Sequence of chain 1.A:
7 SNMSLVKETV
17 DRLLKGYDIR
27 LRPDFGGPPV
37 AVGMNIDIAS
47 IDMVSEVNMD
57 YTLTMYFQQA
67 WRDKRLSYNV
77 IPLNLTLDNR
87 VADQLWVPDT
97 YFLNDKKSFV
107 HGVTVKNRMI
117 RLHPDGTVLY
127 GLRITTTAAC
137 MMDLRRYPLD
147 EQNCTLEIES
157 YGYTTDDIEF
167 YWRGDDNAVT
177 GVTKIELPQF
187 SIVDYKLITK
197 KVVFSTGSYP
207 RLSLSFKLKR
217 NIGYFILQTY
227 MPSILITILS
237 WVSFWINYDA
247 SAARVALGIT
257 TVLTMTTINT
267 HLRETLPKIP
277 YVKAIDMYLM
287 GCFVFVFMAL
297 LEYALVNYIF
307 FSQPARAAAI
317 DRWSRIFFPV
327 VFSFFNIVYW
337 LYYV

A protein and the small-molecule ligand that binds it are described below.
Small molecule (SMILES): CCc1c(C(=O)OC)ncc2[nH]c3cc(OC)c(OC)cc3c12

Sequence of chain 1.B:
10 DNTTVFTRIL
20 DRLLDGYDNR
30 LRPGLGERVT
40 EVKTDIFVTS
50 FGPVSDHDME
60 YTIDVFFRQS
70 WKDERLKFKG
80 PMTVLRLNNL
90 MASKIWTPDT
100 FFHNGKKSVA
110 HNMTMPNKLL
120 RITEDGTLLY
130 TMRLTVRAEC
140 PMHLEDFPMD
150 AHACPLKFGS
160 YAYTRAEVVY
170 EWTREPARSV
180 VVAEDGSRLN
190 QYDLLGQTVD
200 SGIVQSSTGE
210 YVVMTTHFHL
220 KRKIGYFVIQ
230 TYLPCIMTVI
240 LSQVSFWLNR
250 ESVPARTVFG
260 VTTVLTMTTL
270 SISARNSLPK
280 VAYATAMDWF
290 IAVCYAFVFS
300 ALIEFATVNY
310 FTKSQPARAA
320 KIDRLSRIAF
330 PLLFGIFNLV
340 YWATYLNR

Binding-site contacts:
Ligand atom N14 contacts residue THR265 of chain 1.B at 3.4 Å (h-bond).
Ligand atom O18 contacts residue THR237 of chain 1.B at 2.9 Å (h-bond).
Ligand atom C09 contacts residue ASN265 of chain 1.A at 4.0 Å.
Ligand atom C02 contacts residue VAL258 of chain 1.A at 4.0 Å (hydrophobic).
Ligand atom C01 contacts residue MET236 of chain 1.B at 3.3 Å (hydrophobic).
Ligand atom C13 contacts residue THR262 of chain 1.A at 3.5 Å.
Ligand atom C04 contacts residue PRO233 of chain 1.B at 4.0 Å (hydrophobic).
Ligand atom O17 contacts residue THR265 of chain 1.B at 3.4 Å (h-bond).
Ligand atom C03 contacts residue THR262 of chain 1.A at 3.5 Å.
Ligand atom C23 contacts residue PHE289 of chain 1.A at 3.4 Å (hydrophobic).
Ligand atom O20 contacts residue MET286 of chain 1.A at 3.5 Å.
Ligand atom C09 contacts residue PRO233 of chain 1.B at 3.8 Å (hydrophobic).
Ligand atom C19 contacts residue THR237 of chain 1.B at 3.3 Å.
Ligand atom O17 contacts residue VAL258 of chain 1.A at 3.5 Å.
Ligand atom C16 contacts residue THR265 of chain 1.B at 3.2 Å.
Ligand atom C12 contacts residue THR262 of chain 1.A at 3.8 Å.
Ligand atom C01 contacts residue PHE289 of chain 1.A at 3.5 Å (hydrophobic).
Ligand atom N14 contacts residue THR262 of chain 1.A at 3.2 Å.
Ligand atom O17 contacts residue THR262 of chain 1.A at 3.4 Å.
Ligand atom C06 contacts residue PHE289 of chain 1.A at 3.4 Å (hydrophobic).
Ligand atom C21 contacts residue ILE228 of chain 1.B at 3.3 Å (hydrophobic).
Ligand atom C01 contacts residue PRO233 of chain 1.B at 3.8 Å (hydrophobic).
Ligand atom O22 contacts residue PHE289 of chain 1.A at 3.0 Å.
Ligand atom C16 contacts residue VAL258 of chain 1.A at 4.1 Å (hydrophobic).
Ligand atom O18 contacts residue THR265 of chain 1.B at 3.2 Å (h-bond).
Ligand atom O17 contacts residue LEU259 of chain 1.A at 3.3 Å.
Ligand atom C21 contacts residue MET286 of chain 1.A at 3.7 Å (hydrophobic).
Ligand atom C16 contacts residue THR262 of chain 1.A at 3.8 Å.
Ligand atom C16 contacts residue THR237 of chain 1.B at 4.2 Å.
Ligand atom C05 contacts residue PRO233 of chain 1.B at 4.0 Å (hydrophobic).
Ligand atom N11 contacts residue PRO233 of chain 1.B at 3.7 Å.
Ligand atom C04 contacts residue THR262 of chain 1.A at 3.9 Å.
Ligand atom C15 contacts residue THR262 of chain 1.A at 3.2 Å.
Ligand atom C10 contacts residue PRO233 of chain 1.B at 3.6 Å (hydrophobic).
Ligand atom C12 contacts residue PRO233 of chain 1.B at 4.0 Å (hydrophobic).
Ligand atom C19 contacts residue THR265 of chain 1.B at 3.6 Å.
Ligand atom C15 contacts residue THR265 of chain 1.B at 3.8 Å.
Ligand atom C02 contacts residue PHE289 of chain 1.A at 3.3 Å (hydrophobic).
Ligand atom C01 contacts residue THR237 of chain 1.B at 4.0 Å.
Ligand atom C07 contacts residue PHE289 of chain 1.A at 3.7 Å (hydrophobic).